Binding-site contacts:
Ligand atom CAD contacts residue LEU94 of chain 1.B at 3.7 Å (hydrophobic).
Ligand atom CAD contacts residue THR114 of chain 1.B at 3.2 Å.
Ligand atom CAC contacts residue THR114 of chain 1.B at 3.7 Å.
Ligand atom CAH contacts residue GLY120 of chain 1.B at 3.6 Å.
Ligand atom CAZ contacts residue ALA64 of chain 1.B at 3.7 Å (hydrophobic).
Ligand atom CAV contacts residue GLY120 of chain 1.B at 3.5 Å.
Ligand atom CBC contacts residue VAL53 of chain 1.B at 3.8 Å (hydrophobic).
Ligand atom CAK contacts residue VAL45 of chain 1.B at 3.7 Å (hydrophobic).
Ligand atom CAL contacts residue HIS115 of chain 1.B at 3.2 Å.
Ligand atom CAE contacts residue GLY120 of chain 1.B at 3.5 Å.
Ligand atom NAT contacts residue HIS115 of chain 1.B at 3.3 Å (h-bond).
Ligand atom CAL contacts residue THR114 of chain 1.B at 3.6 Å.
Ligand atom CAB contacts residue LYS171 of chain 1.B at 3.7 Å.
Ligand atom CAI contacts residue ALA184 of chain 1.B at 3.8 Å (hydrophobic).
Ligand atom NBE contacts residue LEU174 of chain 1.B at 3.6 Å.
Ligand atom CAJ contacts residue LEU174 of chain 1.B at 3.6 Å (hydrophobic).
Ligand atom NAS contacts residue VAL53 of chain 1.B at 3.5 Å.
Ligand atom NAT contacts residue TYR116 of chain 1.B at 3.8 Å.
Ligand atom NAT contacts residue ALA64 of chain 1.B at 3.6 Å.
Ligand atom CAG contacts residue GLU118 of chain 1.B at 3.3 Å.
Ligand atom CAQ contacts residue GLU118 of chain 1.B at 3.2 Å.
Ligand atom CAG contacts residue GLY120 of chain 1.B at 3.6 Å.
Ligand atom CAF contacts residue GLY120 of chain 1.B at 3.5 Å.
Ligand atom CAF contacts residue ASP124 of chain 1.B at 3.8 Å.
Ligand atom CAM contacts residue HIS117 of chain 1.B at 3.3 Å.
Ligand atom CAA contacts residue ASN172 of chain 1.B at 3.4 Å.
Ligand atom CAE contacts residue HIS117 of chain 1.B at 3.3 Å.
Ligand atom CAE contacts residue TYR116 of chain 1.B at 3.4 Å (hydrophobic).
Ligand atom CAC contacts residue LEU94 of chain 1.B at 3.8 Å (hydrophobic).
Ligand atom CAX contacts residue GLY120 of chain 1.B at 3.6 Å.
Ligand atom CAA contacts residue ALA184 of chain 1.B at 3.8 Å (hydrophobic).
Ligand atom CAH contacts residue ASP124 of chain 1.B at 3.5 Å.
Ligand atom CAM contacts residue TYR116 of chain 1.B at 3.9 Å (hydrophobic).
Ligand atom CBC contacts residue LEU174 of chain 1.B at 3.7 Å (hydrophobic).
Ligand atom CAG contacts residue TYR116 of chain 1.B at 3.5 Å (hydrophobic).
Ligand atom CAL contacts residue ALA64 of chain 1.B at 3.3 Å (hydrophobic).
Ligand atom CAD contacts residue ALA64 of chain 1.B at 3.6 Å (hydrophobic).
Ligand atom CAY contacts residue LEU94 of chain 1.B at 3.9 Å (hydrophobic).
Ligand atom CAV contacts residue VAL45 of chain 1.B at 3.9 Å (hydrophobic).
Ligand atom NAT contacts residue HIS117 of chain 1.B at 3.3 Å (h-bond).

The protein below binds the small molecule below.
Small molecule (SMILES): c1ccc2c(-c3cnn4cc(-c5ccc(N6CCNCC6)cc5)cnc34)ccnc2c1

Sequence of chain 1.B:
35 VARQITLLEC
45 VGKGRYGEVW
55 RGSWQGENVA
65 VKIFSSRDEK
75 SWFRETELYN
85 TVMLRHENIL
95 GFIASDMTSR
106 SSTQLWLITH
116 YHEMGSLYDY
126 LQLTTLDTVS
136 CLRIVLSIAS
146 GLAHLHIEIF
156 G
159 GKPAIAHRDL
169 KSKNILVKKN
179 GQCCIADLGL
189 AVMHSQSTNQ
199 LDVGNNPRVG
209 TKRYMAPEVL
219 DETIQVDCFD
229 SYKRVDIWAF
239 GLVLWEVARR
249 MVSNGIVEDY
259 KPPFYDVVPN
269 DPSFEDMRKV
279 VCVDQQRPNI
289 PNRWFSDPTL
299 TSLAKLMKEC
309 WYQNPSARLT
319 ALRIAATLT